Sequence of chain 1.G:
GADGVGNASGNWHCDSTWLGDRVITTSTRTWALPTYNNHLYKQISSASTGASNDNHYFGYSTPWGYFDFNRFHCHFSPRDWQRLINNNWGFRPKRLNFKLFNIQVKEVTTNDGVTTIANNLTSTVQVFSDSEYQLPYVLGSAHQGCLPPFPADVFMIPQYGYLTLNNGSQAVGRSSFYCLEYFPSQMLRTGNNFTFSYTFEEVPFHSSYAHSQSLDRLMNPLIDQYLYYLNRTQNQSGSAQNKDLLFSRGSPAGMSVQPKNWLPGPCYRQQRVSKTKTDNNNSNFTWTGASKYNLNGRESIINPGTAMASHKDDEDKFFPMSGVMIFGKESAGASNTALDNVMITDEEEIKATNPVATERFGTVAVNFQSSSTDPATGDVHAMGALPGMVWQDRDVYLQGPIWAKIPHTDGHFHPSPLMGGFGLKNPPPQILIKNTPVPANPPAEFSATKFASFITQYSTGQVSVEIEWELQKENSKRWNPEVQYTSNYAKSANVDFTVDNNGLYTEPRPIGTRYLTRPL

This small molecule binds to this protein.
Small molecule (SMILES): Nc1ncnc2[nH]cnc12

Binding-site contacts:
Ligand atom N7 contacts residue ASP609 of chain 1.G at 4.0 Å.
Ligand atom N6 contacts residue SER632 of chain 1.G at 3.6 Å.
Ligand atom N9 contacts residue PRO631 of chain 1.G at 3.8 Å.
Ligand atom N6 contacts residue GLY639 of chain 1.G at 3.5 Å (h-bond).
Ligand atom C4 contacts residue PRO631 of chain 1.G at 4.2 Å (hydrophobic).
Ligand atom N1 contacts residue PRO631 of chain 1.G at 4.2 Å.
Ligand atom N6 contacts residue GLY637 of chain 1.G at 3.4 Å (h-bond).
Ligand atom C2 contacts residue GLY639 of chain 1.G at 2.9 Å.
Ligand atom C5 contacts residue SER632 of chain 1.G at 3.9 Å.
Ligand atom N3 contacts residue PRO631 of chain 1.G at 4.1 Å.
Ligand atom N6 contacts residue PHE638 of chain 1.G at 3.7 Å.
Ligand atom N6 contacts residue PRO633 of chain 1.G at 4.4 Å.
Ligand atom N9 contacts residue HIS630 of chain 1.G at 4.4 Å.
Ligand atom N1 contacts residue GLY639 of chain 1.G at 3.0 Å (h-bond).
Ligand atom C5 contacts residue PRO631 of chain 1.G at 4.4 Å (hydrophobic).
Ligand atom N7 contacts residue HIS630 of chain 1.G at 3.7 Å.
Ligand atom C2 contacts residue PRO631 of chain 1.G at 4.2 Å (hydrophobic).
Ligand atom N7 contacts residue SER632 of chain 1.G at 3.7 Å.
Ligand atom C6 contacts residue PRO631 of chain 1.G at 4.3 Å (hydrophobic).
Ligand atom C6 contacts residue GLY639 of chain 1.G at 3.7 Å.
Ligand atom C8 contacts residue HIS630 of chain 1.G at 3.3 Å.
Ligand atom C5 contacts residue PRO420 of chain 1.G at 4.5 Å (hydrophobic).
Ligand atom N1 contacts residue PHE638 of chain 1.G at 4.1 Å.
Ligand atom N3 contacts residue GLY639 of chain 1.G at 4.2 Å.
Ligand atom C6 contacts residue SER632 of chain 1.G at 4.0 Å.
Ligand atom C2 contacts residue ILE622 of chain 1.G at 4.3 Å (hydrophobic).